A small-molecule ligand and the protein it binds are described below.
Small molecule (SMILES): Oc1cccc(-c2ccccc2)c1O

Binding-site contacts:
Ligand atom OK1 contacts residue GLU260 of chain 3.A at 3.2 Å (salt-bridge).
Ligand atom CK3 contacts residue HIS240 of chain 3.A at 3.5 Å.
Ligand atom CK1 contacts residue PHE186 of chain 3.A at 3.7 Å (hydrophobic).
Ligand atom CK6 contacts residue ILE172 of chain 3.A at 3.9 Å (hydrophobic).
Ligand atom CK8 contacts residue HIS209 of chain 3.A at 3.8 Å.
Ligand atom CK4 contacts residue HIS240 of chain 3.A at 3.2 Å.
Ligand atom CK3 contacts residue NO1 of chain 3.C at 2.7 Å.
Ligand atom CK2 contacts residue NO1 of chain 3.C at 3.9 Å.
Ligand atom OK2 contacts residue FE21 of chain 3.B at 2.0 Å.
Ligand atom CK3 contacts residue TYR249 of chain 3.A at 3.1 Å (hydrophobic).
Ligand atom CK5 contacts residue ASN242 of chain 3.A at 3.6 Å.
Ligand atom CK2 contacts residue TYR249 of chain 3.A at 3.5 Å (hydrophobic).
Ligand atom CK2 contacts residue HIS240 of chain 3.A at 3.4 Å.
Ligand atom CK9 contacts residue HIS208 of chain 3.A at 3.9 Å.
Ligand atom CK7 contacts residue TYR249 of chain 3.A at 3.6 Å (hydrophobic).
Ligand atom CK6 contacts residue ASN242 of chain 3.A at 3.4 Å.
Ligand atom CK5 contacts residue HIS240 of chain 3.A at 3.4 Å.
Ligand atom OK1 contacts residue HIS194 of chain 3.A at 2.8 Å (h-bond).
Ligand atom CK4 contacts residue NO1 of chain 3.C at 2.9 Å.
Ligand atom OK1 contacts residue HIS240 of chain 3.A at 3.6 Å (h-bond).
Ligand atom CK4 contacts residue HIS194 of chain 3.A at 3.4 Å.
Ligand atom CKC contacts residue TYR249 of chain 3.A at 3.5 Å (hydrophobic).
Ligand atom CK9 contacts residue PHE201 of chain 3.A at 3.8 Å (hydrophobic).
Ligand atom CK1 contacts residue HIS240 of chain 3.A at 3.4 Å.
Ligand atom OK2 contacts residue HIS209 of chain 3.A at 2.8 Å.
Ligand atom CKA contacts residue HIS208 of chain 3.A at 3.7 Å.
Ligand atom OK2 contacts residue NO1 of chain 3.C at 2.3 Å (h-bond).
Ligand atom CKC contacts residue THR280 of chain 3.A at 3.7 Å.
Ligand atom CK6 contacts residue HIS240 of chain 3.A at 3.2 Å.
Ligand atom OK1 contacts residue HIS145 of chain 3.A at 3.2 Å (h-bond).
Ligand atom CK5 contacts residue HIS194 of chain 3.A at 3.5 Å.
Ligand atom OK1 contacts residue FE21 of chain 3.B at 2.2 Å.
Ligand atom OK1 contacts residue NO1 of chain 3.C at 2.5 Å (h-bond).
Ligand atom CK5 contacts residue PHE186 of chain 3.A at 3.6 Å (hydrophobic).
Ligand atom OK2 contacts residue TYR249 of chain 3.A at 2.7 Å (h-bond).
Ligand atom CK1 contacts residue THR280 of chain 3.A at 3.9 Å.
Ligand atom CK3 contacts residue FE21 of chain 3.B at 2.8 Å.
Ligand atom CK6 contacts residue PHE186 of chain 3.A at 3.5 Å (hydrophobic).
Ligand atom CK4 contacts residue FE21 of chain 3.B at 2.9 Å.
Ligand atom OK2 contacts residue GLU260 of chain 3.A at 3.2 Å (salt-bridge).

Sequence of chain 3.A:
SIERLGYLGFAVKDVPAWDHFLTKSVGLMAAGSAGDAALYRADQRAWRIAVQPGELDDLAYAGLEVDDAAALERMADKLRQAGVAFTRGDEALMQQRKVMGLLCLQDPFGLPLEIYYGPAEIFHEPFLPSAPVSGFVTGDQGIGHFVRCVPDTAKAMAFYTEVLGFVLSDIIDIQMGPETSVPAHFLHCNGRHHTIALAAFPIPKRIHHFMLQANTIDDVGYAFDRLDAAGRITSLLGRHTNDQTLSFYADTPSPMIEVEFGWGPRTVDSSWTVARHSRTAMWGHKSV